This small molecule binds to this protein.
Small molecule (SMILES): CC(=O)N[C@@H]1[C@@H](O)[C@H](O)[C@@H](CO)O[C@H]1O

Binding-site contacts:
Ligand atom O6 contacts residue ASN154 of chain 3.A at 4.0 Å.
Ligand atom O5 contacts residue ASN154 of chain 3.A at 3.9 Å.
Ligand atom C1 contacts residue PHE3 of chain 3.A at 3.7 Å (hydrophobic).
Ligand atom C3 contacts residue ASP2 of chain 3.A at 3.7 Å.
Ligand atom N2 contacts residue ASP2 of chain 3.A at 4.2 Å.
Ligand atom O3 contacts residue ASP2 of chain 3.A at 3.1 Å.
Ligand atom C2 contacts residue ASN5 of chain 3.A at 2.4 Å.
Ligand atom C4 contacts residue ASN5 of chain 3.A at 4.2 Å.
Ligand atom C3 contacts residue ASN5 of chain 3.A at 3.7 Å.
Ligand atom C7 contacts residue PHE3 of chain 3.A at 3.5 Å (hydrophobic).
Ligand atom C6 contacts residue ASN154 of chain 3.A at 4.3 Å.
Ligand atom O4 contacts residue ASP2 of chain 3.A at 4.2 Å.
Ligand atom N2 contacts residue PHE3 of chain 3.A at 2.8 Å (h-bond).
Ligand atom C8 contacts residue ASP2 of chain 3.A at 4.1 Å.
Ligand atom O5 contacts residue ASN5 of chain 3.A at 2.3 Å (h-bond).
Ligand atom C3 contacts residue PHE3 of chain 3.A at 4.2 Å (hydrophobic).
Ligand atom C5 contacts residue ASN5 of chain 3.A at 3.6 Å.
Ligand atom C8 contacts residue PHE3 of chain 3.A at 3.3 Å (hydrophobic).
Ligand atom C7 contacts residue ASN5 of chain 3.A at 3.6 Å.
Ligand atom N2 contacts residue ASN5 of chain 3.A at 2.8 Å (h-bond).
Ligand atom C7 contacts residue ASP2 of chain 3.A at 4.3 Å.
Ligand atom O7 contacts residue ASN5 of chain 3.A at 4.1 Å.
Ligand atom C5 contacts residue ASN154 of chain 3.A at 3.5 Å.
Ligand atom C1 contacts residue ASN154 of chain 3.A at 4.0 Å.
Ligand atom C1 contacts residue ASN5 of chain 3.A at 1.4 Å.
Ligand atom C2 contacts residue PHE3 of chain 3.A at 3.8 Å (hydrophobic).

Sequence of chain 3.A:
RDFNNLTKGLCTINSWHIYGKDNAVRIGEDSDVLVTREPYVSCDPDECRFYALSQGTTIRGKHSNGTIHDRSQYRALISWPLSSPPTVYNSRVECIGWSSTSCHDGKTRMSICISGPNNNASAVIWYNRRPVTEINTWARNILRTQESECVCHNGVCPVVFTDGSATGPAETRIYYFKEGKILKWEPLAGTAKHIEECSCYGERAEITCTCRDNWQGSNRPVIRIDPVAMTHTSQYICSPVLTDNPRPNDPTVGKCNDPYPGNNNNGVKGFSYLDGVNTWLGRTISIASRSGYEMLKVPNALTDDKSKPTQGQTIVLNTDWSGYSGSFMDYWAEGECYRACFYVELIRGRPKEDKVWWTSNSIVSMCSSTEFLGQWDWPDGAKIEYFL